The protein below binds the small molecule below.
Small molecule (SMILES): CC(=O)N[C@@H]1[C@@H](O)[C@H](O)[C@@H](CO)O[C@H]1O

Sequence of chain 1.P:
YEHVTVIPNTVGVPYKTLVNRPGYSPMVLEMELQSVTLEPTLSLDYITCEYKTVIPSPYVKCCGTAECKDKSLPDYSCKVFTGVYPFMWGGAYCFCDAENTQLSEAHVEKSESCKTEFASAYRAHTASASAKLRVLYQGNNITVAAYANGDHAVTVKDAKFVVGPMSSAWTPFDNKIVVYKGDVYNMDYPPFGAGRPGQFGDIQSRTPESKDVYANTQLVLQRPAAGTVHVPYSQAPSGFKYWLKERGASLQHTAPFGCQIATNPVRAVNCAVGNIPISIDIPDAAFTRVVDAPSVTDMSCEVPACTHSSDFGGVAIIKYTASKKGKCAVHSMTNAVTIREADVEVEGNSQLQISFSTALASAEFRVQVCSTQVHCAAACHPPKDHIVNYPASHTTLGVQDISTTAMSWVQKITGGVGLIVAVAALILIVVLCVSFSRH

Sequence of chain 1.S:
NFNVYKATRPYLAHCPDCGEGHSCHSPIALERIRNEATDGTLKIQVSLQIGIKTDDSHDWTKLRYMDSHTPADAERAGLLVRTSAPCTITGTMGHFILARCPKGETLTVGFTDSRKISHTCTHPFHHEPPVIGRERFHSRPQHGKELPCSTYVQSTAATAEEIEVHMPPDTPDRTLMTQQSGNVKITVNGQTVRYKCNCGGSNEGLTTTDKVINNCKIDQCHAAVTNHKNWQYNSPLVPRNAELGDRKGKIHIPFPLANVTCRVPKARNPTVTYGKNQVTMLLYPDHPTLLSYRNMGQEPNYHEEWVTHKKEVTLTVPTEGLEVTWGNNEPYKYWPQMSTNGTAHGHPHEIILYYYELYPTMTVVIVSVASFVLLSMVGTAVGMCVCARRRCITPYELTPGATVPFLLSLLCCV

Binding-site contacts:
Ligand atom C4 contacts residue LYS115 of chain 1.P at 4.2 Å.
Ligand atom O4 contacts residue LYS115 of chain 1.P at 4.0 Å.
Ligand atom C8 contacts residue ASN259 of chain 1.S at 4.4 Å.
Ligand atom O7 contacts residue ASN259 of chain 1.S at 3.1 Å (h-bond).
Ligand atom O5 contacts residue ASN259 of chain 1.S at 2.4 Å (h-bond).
Ligand atom N2 contacts residue ASN259 of chain 1.S at 2.8 Å (h-bond).
Ligand atom C4 contacts residue ASN259 of chain 1.S at 4.3 Å.
Ligand atom C5 contacts residue ASN259 of chain 1.S at 3.7 Å.
Ligand atom C1 contacts residue ASN259 of chain 1.S at 1.4 Å.
Ligand atom C3 contacts residue ASN259 of chain 1.S at 3.8 Å.
Ligand atom C7 contacts residue ASN259 of chain 1.S at 3.3 Å.
Ligand atom C2 contacts residue ASN259 of chain 1.S at 2.5 Å.
Ligand atom O7 contacts residue LYS181 of chain 1.P at 4.0 Å.
Ligand atom O3 contacts residue PHE118 of chain 1.P at 4.5 Å.
Ligand atom O3 contacts residue THR116 of chain 1.P at 4.4 Å.